This small molecule binds to this protein.
Small molecule (SMILES): CCOc1c(C)cc(C)cc1CNc1nnn[nH]1

Binding-site contacts:
Ligand atom C3 contacts residue TRP152 of chain 1.B at 3.5 Å (hydrophobic).
Ligand atom N6 contacts residue PHE283 of chain 1.B at 3.4 Å.
Ligand atom C4 contacts residue VAL256 of chain 1.B at 3.8 Å (hydrophobic).
Ligand atom N5 contacts residue PHE179 of chain 1.B at 3.5 Å.
Ligand atom CL1 contacts residue PHE283 of chain 1.B at 3.7 Å (hydrophobic).
Ligand atom CZ contacts residue PHE283 of chain 1.B at 3.7 Å (hydrophobic).
Ligand atom CD1 contacts residue PHE283 of chain 1.B at 3.2 Å (hydrophobic).
Ligand atom C2 contacts residue PHE283 of chain 1.B at 3.7 Å (hydrophobic).
Ligand atom N5 contacts residue LEU220 of chain 1.B at 3.8 Å.
Ligand atom N4 contacts residue TRP118 of chain 1.B at 3.0 Å (h-bond).
Ligand atom N3 contacts residue ASN52 of chain 1.B at 3.6 Å.
Ligand atom C3 contacts residue VAL256 of chain 1.B at 3.8 Å (hydrophobic).
Ligand atom CE1 contacts residue PHE283 of chain 1.B at 3.3 Å (hydrophobic).
Ligand atom CG contacts residue PHE283 of chain 1.B at 3.8 Å (hydrophobic).
Ligand atom C4 contacts residue LEU257 of chain 1.B at 3.6 Å (hydrophobic).
Ligand atom N6 contacts residue ASP117 of chain 1.B at 3.0 Å (salt-bridge).
Ligand atom N5 contacts residue PRO217 of chain 1.B at 3.3 Å.
Ligand atom N4 contacts residue PRO217 of chain 1.B at 3.7 Å.
Ligand atom N4 contacts residue ASN52 of chain 1.B at 3.8 Å.
Ligand atom N3 contacts residue TRP118 of chain 1.B at 3.2 Å.
Ligand atom CE1 contacts residue ALA183 of chain 1.B at 3.9 Å (hydrophobic).
Ligand atom CL1 contacts residue ALA183 of chain 1.B at 3.5 Å (hydrophobic).
Ligand atom CD2 contacts residue PHE160 of chain 1.B at 3.5 Å (hydrophobic).
Ligand atom CD1 contacts residue PHE179 of chain 1.B at 3.8 Å (hydrophobic).
Ligand atom N1 contacts residue LEU220 of chain 1.B at 3.8 Å.
Ligand atom CL1 contacts residue PRO53 of chain 1.B at 3.6 Å (hydrophobic).
Ligand atom N5 contacts residue PHE160 of chain 1.B at 3.7 Å.
Ligand atom CE2 contacts residue PHE160 of chain 1.B at 3.8 Å (hydrophobic).
Ligand atom O1 contacts residue VAL256 of chain 1.B at 3.2 Å.
Ligand atom CL1 contacts residue LEU184 of chain 1.B at 3.9 Å (hydrophobic).
Ligand atom N3 contacts residue ASP117 of chain 1.B at 3.1 Å (salt-bridge).
Ligand atom CZ contacts residue ALA183 of chain 1.B at 3.3 Å (hydrophobic).
Ligand atom N1 contacts residue PHE160 of chain 1.B at 3.0 Å.
Ligand atom C3 contacts residue PHE160 of chain 1.B at 3.5 Å (hydrophobic).
Ligand atom N1 contacts residue PHE179 of chain 1.B at 3.5 Å.
Ligand atom C4 contacts residue TRP152 of chain 1.B at 3.2 Å (hydrophobic).
Ligand atom C1 contacts residue ASP117 of chain 1.B at 3.5 Å.
Ligand atom CG contacts residue PHE160 of chain 1.B at 3.5 Å (hydrophobic).
Ligand atom CD1 contacts residue PHE160 of chain 1.B at 3.8 Å (hydrophobic).
Ligand atom CL1 contacts residue PHE179 of chain 1.B at 3.4 Å (hydrophobic).

Sequence of chain 1.B:
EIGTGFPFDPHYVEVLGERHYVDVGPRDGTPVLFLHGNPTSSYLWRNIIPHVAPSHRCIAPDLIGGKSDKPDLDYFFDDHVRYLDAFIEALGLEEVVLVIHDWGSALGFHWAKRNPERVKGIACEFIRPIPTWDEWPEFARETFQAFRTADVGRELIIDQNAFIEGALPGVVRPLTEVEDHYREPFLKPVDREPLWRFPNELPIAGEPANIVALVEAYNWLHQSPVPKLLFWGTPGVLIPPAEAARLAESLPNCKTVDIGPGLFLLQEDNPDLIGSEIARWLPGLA